Binding-site contacts:
Ligand atom C14 contacts residue PRO667 of chain 1.B at 3.8 Å (hydrophobic).
Ligand atom O01 contacts residue GLN665 of chain 1.B at 4.2 Å.
Ligand atom C11 contacts residue PHE613 of chain 1.B at 4.2 Å (hydrophobic).
Ligand atom C15 contacts residue PHE670 of chain 1.B at 3.9 Å (hydrophobic).
Ligand atom O01 contacts residue CYS622 of chain 1.B at 4.0 Å.
Ligand atom C19 contacts residue PHE670 of chain 1.B at 3.8 Å (hydrophobic).
Ligand atom N03 contacts residue CYS622 of chain 1.B at 3.3 Å (h-bond).
Ligand atom C18 contacts residue PHE670 of chain 1.B at 3.5 Å (hydrophobic).
Ligand atom C14 contacts residue PHE670 of chain 1.B at 4.4 Å (hydrophobic).
Ligand atom S21 contacts residue CYS666 of chain 1.B at 3.7 Å.
Ligand atom S21 contacts residue CYS622 of chain 1.B at 4.0 Å.
Ligand atom C04 contacts residue ILE624 of chain 1.B at 4.2 Å (hydrophobic).
Ligand atom C06 contacts residue LEU610 of chain 1.B at 3.8 Å (hydrophobic).
Ligand atom N10 contacts residue CYS622 of chain 1.B at 4.3 Å.
Ligand atom C22 contacts residue ILE624 of chain 1.B at 3.8 Å (hydrophobic).
Ligand atom C04 contacts residue CYS622 of chain 1.B at 4.1 Å (hydrophobic).
Ligand atom O01 contacts residue THR685 of chain 1.B at 3.0 Å (h-bond).
Ligand atom C22 contacts residue THR625 of chain 1.B at 4.3 Å.
Ligand atom C05 contacts residue GLN665 of chain 1.B at 3.7 Å.
Ligand atom C20 contacts residue PHE613 of chain 1.B at 4.1 Å (hydrophobic).
Ligand atom C02 contacts residue CYS622 of chain 1.B at 3.0 Å (hydrophobic).
Ligand atom C20 contacts residue CYS666 of chain 1.B at 4.3 Å (hydrophobic).
Ligand atom O07 contacts residue LEU610 of chain 1.B at 3.5 Å.
Ligand atom C20 contacts residue TYR681 of chain 1.B at 4.3 Å (hydrophobic).
Ligand atom O16 contacts residue PHE670 of chain 1.B at 4.4 Å.
Ligand atom C11 contacts residue PRO667 of chain 1.B at 4.4 Å (hydrophobic).
Ligand atom C06 contacts residue TYR663 of chain 1.B at 4.3 Å (hydrophobic).
Ligand atom C02 contacts residue THR685 of chain 1.B at 4.2 Å.
Ligand atom C09 contacts residue CYS622 of chain 1.B at 3.5 Å (hydrophobic).
Ligand atom C09 contacts residue CYS666 of chain 1.B at 4.4 Å (hydrophobic).
Ligand atom C22 contacts residue CYS622 of chain 1.B at 1.8 Å (hydrophobic).
Ligand atom C12 contacts residue PHE670 of chain 1.B at 4.4 Å (hydrophobic).
Ligand atom O01 contacts residue CYS666 of chain 1.B at 4.0 Å.
Ligand atom C13 contacts residue PRO667 of chain 1.B at 3.6 Å (hydrophobic).
Ligand atom C19 contacts residue HIS615 of chain 1.B at 4.4 Å.
Ligand atom C06 contacts residue LYS662 of chain 1.B at 3.6 Å.
Ligand atom C04 contacts residue GLN665 of chain 1.B at 4.4 Å.
Ligand atom S21 contacts residue TYR681 of chain 1.B at 4.4 Å.
Ligand atom C12 contacts residue PRO667 of chain 1.B at 4.2 Å (hydrophobic).
Ligand atom C05 contacts residue LYS662 of chain 1.B at 4.3 Å.

This small molecule binds to this protein.
Small molecule (SMILES): COCCCN(C(=O)CCl)c1nc(-c2ccc(OC)cc2)cs1

Sequence of chain 1.B:
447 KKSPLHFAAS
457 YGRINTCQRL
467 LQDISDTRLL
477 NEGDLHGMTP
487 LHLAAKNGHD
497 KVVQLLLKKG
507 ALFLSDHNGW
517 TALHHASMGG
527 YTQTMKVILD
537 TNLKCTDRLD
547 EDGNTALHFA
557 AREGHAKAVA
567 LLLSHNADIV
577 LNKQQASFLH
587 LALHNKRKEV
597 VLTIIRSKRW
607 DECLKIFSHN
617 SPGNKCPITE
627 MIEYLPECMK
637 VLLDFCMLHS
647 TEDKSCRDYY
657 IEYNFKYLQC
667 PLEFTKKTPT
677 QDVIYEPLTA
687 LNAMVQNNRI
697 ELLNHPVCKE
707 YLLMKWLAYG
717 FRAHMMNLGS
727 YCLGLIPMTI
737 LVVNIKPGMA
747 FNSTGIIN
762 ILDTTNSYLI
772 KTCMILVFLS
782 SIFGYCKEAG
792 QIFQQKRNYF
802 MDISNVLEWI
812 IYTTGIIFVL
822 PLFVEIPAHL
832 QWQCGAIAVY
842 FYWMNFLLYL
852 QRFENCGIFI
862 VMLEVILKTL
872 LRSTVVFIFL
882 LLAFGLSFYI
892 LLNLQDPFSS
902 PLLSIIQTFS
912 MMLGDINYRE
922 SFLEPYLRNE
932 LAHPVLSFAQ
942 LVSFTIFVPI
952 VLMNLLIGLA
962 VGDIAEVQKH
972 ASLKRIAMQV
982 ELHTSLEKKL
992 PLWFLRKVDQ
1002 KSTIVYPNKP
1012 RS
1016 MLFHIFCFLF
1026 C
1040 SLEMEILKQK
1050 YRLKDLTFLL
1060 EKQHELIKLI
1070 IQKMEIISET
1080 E